Sequence of chain 1.A:
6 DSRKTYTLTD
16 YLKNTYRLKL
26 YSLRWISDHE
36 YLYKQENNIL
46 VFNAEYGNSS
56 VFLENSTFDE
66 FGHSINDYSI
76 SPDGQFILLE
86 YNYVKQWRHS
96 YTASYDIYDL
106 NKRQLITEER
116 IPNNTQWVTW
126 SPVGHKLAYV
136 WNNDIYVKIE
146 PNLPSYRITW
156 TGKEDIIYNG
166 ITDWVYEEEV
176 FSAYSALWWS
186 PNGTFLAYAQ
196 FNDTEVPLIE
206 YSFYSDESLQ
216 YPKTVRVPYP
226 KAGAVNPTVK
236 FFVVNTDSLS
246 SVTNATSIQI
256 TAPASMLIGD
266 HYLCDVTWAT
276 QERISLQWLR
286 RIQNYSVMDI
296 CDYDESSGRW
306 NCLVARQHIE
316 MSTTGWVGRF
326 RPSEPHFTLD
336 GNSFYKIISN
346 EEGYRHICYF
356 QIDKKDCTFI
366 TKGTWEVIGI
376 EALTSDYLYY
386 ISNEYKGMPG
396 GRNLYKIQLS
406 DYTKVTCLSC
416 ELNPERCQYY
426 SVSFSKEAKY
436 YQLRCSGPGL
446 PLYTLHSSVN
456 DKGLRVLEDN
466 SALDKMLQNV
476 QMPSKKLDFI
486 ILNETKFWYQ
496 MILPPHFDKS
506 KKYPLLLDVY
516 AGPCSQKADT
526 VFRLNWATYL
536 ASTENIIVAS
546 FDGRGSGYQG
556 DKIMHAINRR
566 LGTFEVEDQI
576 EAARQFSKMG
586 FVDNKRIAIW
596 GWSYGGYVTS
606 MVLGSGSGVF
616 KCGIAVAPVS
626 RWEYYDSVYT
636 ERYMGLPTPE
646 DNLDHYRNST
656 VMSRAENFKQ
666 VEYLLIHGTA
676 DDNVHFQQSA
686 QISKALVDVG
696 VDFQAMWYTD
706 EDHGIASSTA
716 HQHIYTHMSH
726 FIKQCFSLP

Binding-site contacts:
Ligand atom O7 contacts residue THR156 of chain 1.A at 4.0 Å.
Ligand atom C3 contacts residue ASN197 of chain 1.A at 3.8 Å.
Ligand atom C1 contacts residue THR199 of chain 1.A at 3.3 Å.
Ligand atom C7 contacts residue ASN197 of chain 1.A at 3.6 Å.
Ligand atom N2 contacts residue ILE162 of chain 1.A at 3.6 Å.
Ligand atom C2 contacts residue ASN197 of chain 1.A at 2.5 Å.
Ligand atom C8 contacts residue GLN195 of chain 1.A at 4.0 Å.
Ligand atom C8 contacts residue LYS235 of chain 1.A at 4.1 Å.
Ligand atom C8 contacts residue ASN197 of chain 1.A at 3.5 Å.
Ligand atom C2 contacts residue THR199 of chain 1.A at 4.5 Å.
Ligand atom C5 contacts residue THR199 of chain 1.A at 3.8 Å.
Ligand atom O5 contacts residue THR199 of chain 1.A at 3.6 Å (h-bond).
Ligand atom C4 contacts residue ASN197 of chain 1.A at 4.3 Å.
Ligand atom C1 contacts residue ILE162 of chain 1.A at 4.0 Å (hydrophobic).
Ligand atom O5 contacts residue ASN197 of chain 1.A at 2.3 Å (h-bond).
Ligand atom O6 contacts residue GLU200 of chain 1.A at 3.6 Å.
Ligand atom C5 contacts residue ASN197 of chain 1.A at 3.6 Å.
Ligand atom O6 contacts residue THR199 of chain 1.A at 3.8 Å.
Ligand atom O7 contacts residue ILE162 of chain 1.A at 3.8 Å.
Ligand atom C1 contacts residue ASN197 of chain 1.A at 1.4 Å.
Ligand atom C2 contacts residue ILE162 of chain 1.A at 4.4 Å (hydrophobic).
Ligand atom N2 contacts residue ASN197 of chain 1.A at 3.1 Å (h-bond).
Ligand atom C7 contacts residue ILE162 of chain 1.A at 3.8 Å (hydrophobic).

This small molecule binds to this protein.
Small molecule (SMILES): CC(=O)N[C@@H]1[C@@H](O)[C@H](O)[C@@H](CO)O[C@H]1O